Sequence of chain 59.C:
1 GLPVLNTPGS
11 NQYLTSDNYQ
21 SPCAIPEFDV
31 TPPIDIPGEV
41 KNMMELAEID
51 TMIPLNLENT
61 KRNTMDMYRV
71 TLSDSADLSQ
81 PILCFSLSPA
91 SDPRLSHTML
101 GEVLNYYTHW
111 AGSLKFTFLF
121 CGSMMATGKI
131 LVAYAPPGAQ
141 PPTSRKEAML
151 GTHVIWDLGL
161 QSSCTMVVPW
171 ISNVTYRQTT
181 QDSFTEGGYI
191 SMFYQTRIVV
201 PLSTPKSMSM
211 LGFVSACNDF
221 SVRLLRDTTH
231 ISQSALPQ

Binding-site contacts:
Ligand atom CAE contacts residue TYR110 of chain 59.A at 3.8 Å (hydrophobic).
Ligand atom CAJ contacts residue LEU132 of chain 59.A at 3.3 Å (hydrophobic).
Ligand atom CAL contacts residue MET130 of chain 59.A at 3.2 Å (hydrophobic).
Ligand atom NAT contacts residue ILE192 of chain 59.A at 3.8 Å.
Ligand atom CAJ contacts residue VAL194 of chain 59.A at 3.6 Å (hydrophobic).
Ligand atom NBD contacts residue PHE236 of chain 59.A at 3.6 Å.
Ligand atom OAC contacts residue PHE236 of chain 59.A at 3.5 Å.
Ligand atom CAK contacts residue TYR157 of chain 59.A at 3.6 Å (hydrophobic).
Ligand atom NAU contacts residue LYS111 of chain 59.A at 3.5 Å (salt-bridge).
Ligand atom CAZ contacts residue VAL194 of chain 59.A at 3.9 Å (hydrophobic).
Ligand atom CBB contacts residue MET130 of chain 59.A at 3.7 Å (hydrophobic).
Ligand atom CAO contacts residue PHE236 of chain 59.A at 3.7 Å (hydrophobic).
Ligand atom CAA contacts residue ILE181 of chain 59.A at 3.8 Å (hydrophobic).
Ligand atom CAA contacts residue SER180 of chain 59.A at 3.6 Å.
Ligand atom OAC contacts residue THR109 of chain 59.A at 3.8 Å.
Ligand atom NAT contacts residue TYR157 of chain 59.A at 3.4 Å.
Ligand atom OAV contacts residue ILE192 of chain 59.A at 3.1 Å.
Ligand atom CAB contacts residue TYR203 of chain 59.A at 3.6 Å (hydrophobic).
Ligand atom CAQ contacts residue PHE236 of chain 59.A at 3.5 Å (hydrophobic).
Ligand atom CAL contacts residue LEU132 of chain 59.A at 3.9 Å (hydrophobic).
Ligand atom CAA contacts residue ILE155 of chain 59.A at 3.8 Å (hydrophobic).
Ligand atom CAS contacts residue TYR203 of chain 59.A at 3.7 Å (hydrophobic).
Ligand atom CAY contacts residue VAL194 of chain 59.A at 3.8 Å (hydrophobic).
Ligand atom CAM contacts residue TYR157 of chain 59.A at 3.8 Å (hydrophobic).
Ligand atom CAA contacts residue PRO179 of chain 59.A at 3.3 Å (hydrophobic).
Ligand atom CAN contacts residue ILE108 of chain 59.A at 3.7 Å (hydrophobic).
Ligand atom CAH contacts residue TYR110 of chain 59.A at 3.6 Å (hydrophobic).
Ligand atom NBD contacts residue TYR110 of chain 59.A at 3.4 Å.
Ligand atom OAC contacts residue TYR110 of chain 59.A at 3.6 Å.
Ligand atom CBA contacts residue TYR110 of chain 59.A at 3.4 Å (hydrophobic).
Ligand atom CAX contacts residue TYR110 of chain 59.A at 3.6 Å (hydrophobic).
Ligand atom CAL contacts residue VAL194 of chain 59.A at 3.8 Å (hydrophobic).
Ligand atom CAF contacts residue LYS111 of chain 59.A at 3.6 Å.
Ligand atom NBC contacts residue PHE236 of chain 59.A at 3.7 Å.
Ligand atom CAE contacts residue SER204 of chain 59.A at 3.4 Å.
Ligand atom CAR contacts residue TYR203 of chain 59.A at 3.7 Å (hydrophobic).
Ligand atom CAG contacts residue TYR110 of chain 59.A at 3.7 Å (hydrophobic).
Ligand atom CAI contacts residue TYR157 of chain 59.A at 3.6 Å (hydrophobic).
Ligand atom CAD contacts residue ILE192 of chain 59.A at 3.4 Å (hydrophobic).
Ligand atom CAX contacts residue PHE236 of chain 59.A at 3.3 Å (hydrophobic).

Sequence of chain 59.A:
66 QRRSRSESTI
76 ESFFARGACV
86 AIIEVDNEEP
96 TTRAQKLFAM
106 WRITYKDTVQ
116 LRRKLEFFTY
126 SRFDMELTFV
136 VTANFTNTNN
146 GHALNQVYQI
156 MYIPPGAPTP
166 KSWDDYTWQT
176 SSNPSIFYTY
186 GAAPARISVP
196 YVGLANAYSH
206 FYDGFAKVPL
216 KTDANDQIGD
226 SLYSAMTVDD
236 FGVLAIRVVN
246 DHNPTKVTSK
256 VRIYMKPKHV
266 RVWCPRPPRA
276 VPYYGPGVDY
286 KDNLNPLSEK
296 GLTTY

This protein binds this small molecule.
Small molecule (SMILES): CCO/N=C/c1ccc(OCC[C@@H](C)CCN2CCN(c3ccncc3)C2=O)cc1